Binding-site contacts:
Ligand atom CB contacts residue PRO249 of chain 29.A at 4.3 Å (hydrophobic).
Ligand atom O contacts residue MET247 of chain 29.A at 3.8 Å.
Ligand atom CB contacts residue ASP235 of chain 29.C at 2.8 Å.
Ligand atom SG contacts residue MET247 of chain 29.A at 3.4 Å.
Ligand atom C contacts residue GLY1 of chain 29.P at 1.3 Å.
Ligand atom C contacts residue MET247 of chain 29.A at 3.7 Å (hydrophobic).
Ligand atom O contacts residue ASP235 of chain 29.C at 3.4 Å.
Ligand atom SG contacts residue ILE236 of chain 29.C at 4.3 Å.
Ligand atom SG contacts residue THR248 of chain 29.A at 3.2 Å (h-bond).
Ligand atom O contacts residue ARG233 of chain 29.C at 4.1 Å.
Ligand atom CA contacts residue ASP235 of chain 29.C at 4.0 Å.
Ligand atom CB contacts residue GLY1 of chain 29.P at 3.7 Å.
Ligand atom SG contacts residue GLY1 of chain 29.P at 4.4 Å.
Ligand atom N contacts residue GLY1 of chain 29.P at 2.9 Å (h-bond).
Ligand atom CB contacts residue THR248 of chain 29.A at 4.5 Å.
Ligand atom N contacts residue THR248 of chain 29.A at 4.1 Å.
Ligand atom CA contacts residue GLY1 of chain 29.P at 2.4 Å.
Ligand atom SG contacts residue ASP235 of chain 29.C at 3.7 Å.
Ligand atom O contacts residue GLY1 of chain 29.P at 2.2 Å (h-bond).
Ligand atom CA contacts residue MET247 of chain 29.A at 4.2 Å (hydrophobic).
Ligand atom SG contacts residue PRO249 of chain 29.A at 3.6 Å.
Ligand atom C contacts residue ASP235 of chain 29.C at 4.3 Å.
Ligand atom N contacts residue MET247 of chain 29.A at 3.8 Å.
Ligand atom N contacts residue PRO249 of chain 29.A at 3.5 Å.

This small molecule binds to this protein.
Small molecule (SMILES): N[C@@H](CS)C(=O)O

Sequence of chain 29.C:
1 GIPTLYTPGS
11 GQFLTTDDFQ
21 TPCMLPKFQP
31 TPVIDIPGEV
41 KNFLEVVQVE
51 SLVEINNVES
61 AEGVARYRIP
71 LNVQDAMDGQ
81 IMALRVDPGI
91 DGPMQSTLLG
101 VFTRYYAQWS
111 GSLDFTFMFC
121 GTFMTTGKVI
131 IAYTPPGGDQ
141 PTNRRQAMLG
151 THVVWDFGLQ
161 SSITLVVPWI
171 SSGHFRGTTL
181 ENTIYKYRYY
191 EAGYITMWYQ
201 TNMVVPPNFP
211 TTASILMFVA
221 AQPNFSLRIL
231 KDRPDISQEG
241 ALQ

Sequence of chain 29.A:
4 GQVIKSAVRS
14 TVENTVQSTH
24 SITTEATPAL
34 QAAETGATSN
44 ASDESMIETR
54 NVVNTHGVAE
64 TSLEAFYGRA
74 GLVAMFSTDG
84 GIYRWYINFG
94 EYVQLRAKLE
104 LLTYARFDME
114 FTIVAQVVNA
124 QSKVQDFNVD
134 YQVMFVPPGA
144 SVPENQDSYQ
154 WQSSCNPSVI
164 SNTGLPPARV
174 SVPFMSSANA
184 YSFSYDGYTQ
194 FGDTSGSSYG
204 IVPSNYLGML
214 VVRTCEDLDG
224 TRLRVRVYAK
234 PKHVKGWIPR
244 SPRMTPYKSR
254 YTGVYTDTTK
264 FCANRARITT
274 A